Sequence of chain 1.A:
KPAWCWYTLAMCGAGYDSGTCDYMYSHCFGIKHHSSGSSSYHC

Binding-site contacts:
Ligand atom O7 contacts residue CYS43 of chain 1.A at 4.0 Å.
Ligand atom C7 contacts residue CYS43 of chain 1.A at 3.8 Å (hydrophobic).
Ligand atom N2 contacts residue CYS43 of chain 1.A at 3.2 Å (h-bond).
Ligand atom C1 contacts residue CYS43 of chain 1.A at 1.8 Å (hydrophobic).
Ligand atom C5 contacts residue CYS43 of chain 1.A at 4.0 Å (hydrophobic).
Ligand atom C2 contacts residue CYS43 of chain 1.A at 2.8 Å (hydrophobic).
Ligand atom C3 contacts residue CYS43 of chain 1.A at 4.2 Å (hydrophobic).
Ligand atom O5 contacts residue CYS43 of chain 1.A at 2.6 Å (h-bond).

A protein and the small-molecule ligand that binds it are described below.
Small molecule (SMILES): CC(=O)N[C@@H]1[C@@H](O)[C@H](O)[C@@H](CO)O[C@H]1O